Sequence of chain 2.B:
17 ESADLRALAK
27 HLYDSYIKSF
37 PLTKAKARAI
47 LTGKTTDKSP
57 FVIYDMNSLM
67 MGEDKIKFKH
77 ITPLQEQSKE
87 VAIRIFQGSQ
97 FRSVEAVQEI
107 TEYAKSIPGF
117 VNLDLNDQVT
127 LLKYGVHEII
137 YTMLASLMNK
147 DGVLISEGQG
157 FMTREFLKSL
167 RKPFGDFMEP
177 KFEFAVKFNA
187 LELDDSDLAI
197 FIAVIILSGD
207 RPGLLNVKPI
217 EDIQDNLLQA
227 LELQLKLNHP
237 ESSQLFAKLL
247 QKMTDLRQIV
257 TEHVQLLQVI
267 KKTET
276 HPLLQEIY

This protein binds this small molecule.
Small molecule (SMILES): CCCCC/C=C/C=C1C(=O)C=C[C@@H]1C/C=C/CCCC(=O)O

Binding-site contacts:
Ligand atom C21 contacts residue ARG98 of chain 2.B at 3.6 Å.
Ligand atom C22 contacts residue ARG98 of chain 2.B at 3.5 Å.
Ligand atom C20 contacts residue ARG98 of chain 2.B at 3.7 Å.
Ligand atom C22 contacts residue GLU153 of chain 2.B at 3.2 Å.
Ligand atom C8 contacts residue SER95 of chain 2.B at 3.5 Å.
Ligand atom C1 contacts residue ALA102 of chain 2.B at 3.4 Å (hydrophobic).
Ligand atom C11 contacts residue SER95 of chain 2.B at 3.9 Å.
Ligand atom C16 contacts residue GLY94 of chain 2.B at 3.9 Å.
Ligand atom C2 contacts residue ARG98 of chain 2.B at 3.5 Å.
Ligand atom C2 contacts residue ALA102 of chain 2.B at 3.8 Å (hydrophobic).
Ligand atom O12 contacts residue MET174 of chain 2.B at 3.0 Å (h-bond).
Ligand atom C1 contacts residue ARG98 of chain 2.B at 3.6 Å.
Ligand atom O23 contacts residue SER152 of chain 2.B at 3.6 Å.
Ligand atom C14 contacts residue MET158 of chain 2.B at 3.7 Å (hydrophobic).
Ligand atom C13 contacts residue MET158 of chain 2.B at 3.6 Å (hydrophobic).
Ligand atom C21 contacts residue ILE151 of chain 2.B at 3.7 Å (hydrophobic).
Ligand atom C5 contacts residue LEU140 of chain 2.B at 4.0 Å (hydrophobic).
Ligand atom O24 contacts residue GLU153 of chain 2.B at 3.0 Å (salt-bridge).
Ligand atom C17 contacts residue ILE77 of chain 2.B at 4.0 Å (hydrophobic).
Ligand atom C4 contacts residue LEU140 of chain 2.B at 3.4 Å (hydrophobic).
Ligand atom C20 contacts residue SER152 of chain 2.B at 3.2 Å.
Ligand atom O12 contacts residue PHE173 of chain 2.B at 3.1 Å.
Ligand atom C22 contacts residue SER152 of chain 2.B at 3.3 Å.
Ligand atom O23 contacts residue ARG98 of chain 2.B at 3.6 Å.
Ligand atom C15 contacts residue ILE151 of chain 2.B at 3.8 Å (hydrophobic).
Ligand atom C19 contacts residue ARG98 of chain 2.B at 3.7 Å.
Ligand atom C3 contacts residue ILE136 of chain 2.B at 3.3 Å (hydrophobic).
Ligand atom C18 contacts residue ILE151 of chain 2.B at 3.9 Å (hydrophobic).
Ligand atom C21 contacts residue SER152 of chain 2.B at 3.0 Å.
Ligand atom C19 contacts residue ILE151 of chain 2.B at 3.9 Å (hydrophobic).
Ligand atom C13 contacts residue LEU163 of chain 2.B at 3.9 Å (hydrophobic).
Ligand atom C6 contacts residue ARG98 of chain 2.B at 3.6 Å.
Ligand atom C13 contacts residue ILE91 of chain 2.B at 3.4 Å (hydrophobic).
Ligand atom O12 contacts residue SER95 of chain 2.B at 3.8 Å.
Ligand atom O24 contacts residue ARG98 of chain 2.B at 3.6 Å.
Ligand atom C10 contacts residue SER95 of chain 2.B at 3.8 Å.
Ligand atom O24 contacts residue SER152 of chain 2.B at 3.9 Å.
Ligand atom O23 contacts residue GLU153 of chain 2.B at 3.2 Å (salt-bridge).
Ligand atom C14 contacts residue ILE91 of chain 2.B at 4.0 Å (hydrophobic).
Ligand atom C16 contacts residue SER95 of chain 2.B at 3.8 Å.